Sequence of chain 1.A:
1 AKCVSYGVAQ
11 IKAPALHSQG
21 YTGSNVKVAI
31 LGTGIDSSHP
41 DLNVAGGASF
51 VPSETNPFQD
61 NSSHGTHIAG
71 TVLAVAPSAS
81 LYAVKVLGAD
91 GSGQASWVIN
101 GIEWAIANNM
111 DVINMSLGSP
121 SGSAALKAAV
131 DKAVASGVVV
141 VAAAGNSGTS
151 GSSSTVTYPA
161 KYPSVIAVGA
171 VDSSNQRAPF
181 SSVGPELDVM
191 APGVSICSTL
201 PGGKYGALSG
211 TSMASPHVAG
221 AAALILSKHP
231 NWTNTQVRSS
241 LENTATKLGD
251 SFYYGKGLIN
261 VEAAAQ

The small molecule below binds the protein below.
Small molecule (SMILES): CC(C)C[C@H](NC(=O)[C@H](C)NC(=O)[C@H](CCCN=C(N)N)NC(=O)[C@H](Cc1ccccc1)NC(=O)[C@@H](N)CC(C)C)C(=O)O

Binding-site contacts:
Ligand atom CZ contacts residue LEU126 of chain 1.A at 3.5 Å (hydrophobic).
Ligand atom N contacts residue GLY93 of chain 1.A at 2.9 Å (h-bond).
Ligand atom C contacts residue GLY118 of chain 1.A at 3.7 Å.
Ligand atom CE2 contacts residue TYR158 of chain 1.A at 3.4 Å (hydrophobic).
Ligand atom CA contacts residue ASN146 of chain 1.A at 3.6 Å.
Ligand atom CA contacts residue GLY93 of chain 1.A at 3.6 Å.
Ligand atom CD1 contacts residue LEU117 of chain 1.A at 3.4 Å (hydrophobic).
Ligand atom C contacts residue SER212 of chain 1.A at 2.6 Å.
Ligand atom CD1 contacts residue GLY118 of chain 1.A at 3.6 Å.
Ligand atom CZ contacts residue SER121 of chain 1.A at 3.6 Å.
Ligand atom O contacts residue SER212 of chain 1.A at 2.9 Å (h-bond).
Ligand atom C contacts residue ASN146 of chain 1.A at 3.2 Å.
Ligand atom CA contacts residue SER212 of chain 1.A at 3.0 Å.
Ligand atom O contacts residue GLY93 of chain 1.A at 2.9 Å (h-bond).
Ligand atom O contacts residue GLY210 of chain 1.A at 3.4 Å.
Ligand atom CA contacts residue SER116 of chain 1.A at 3.6 Å.
Ligand atom CD1 contacts residue ALA143 of chain 1.A at 3.6 Å (hydrophobic).
Ligand atom O contacts residue LEU117 of chain 1.A at 3.2 Å.
Ligand atom O contacts residue SER92 of chain 1.A at 3.2 Å.
Ligand atom CE2 contacts residue SER119 of chain 1.A at 3.5 Å.
Ligand atom CA contacts residue GLY91 of chain 1.A at 3.1 Å.
Ligand atom N contacts residue GLY118 of chain 1.A at 2.9 Å (h-bond).
Ligand atom OXT contacts residue SER212 of chain 1.A at 3.0 Å (h-bond).
Ligand atom N contacts residue SER116 of chain 1.A at 3.1 Å (h-bond).
Ligand atom N contacts residue GLY91 of chain 1.A at 2.7 Å (h-bond).
Ligand atom CB contacts residue GLY93 of chain 1.A at 3.7 Å.
Ligand atom O contacts residue SER119 of chain 1.A at 3.3 Å (h-bond).
Ligand atom CD2 contacts residue GLY93 of chain 1.A at 3.6 Å.
Ligand atom N contacts residue SER212 of chain 1.A at 2.8 Å (h-bond).
Ligand atom C contacts residue GLY91 of chain 1.A at 3.4 Å.
Ligand atom CA contacts residue GLY118 of chain 1.A at 3.5 Å.
Ligand atom OXT contacts residue HIS64 of chain 1.A at 3.0 Å (h-bond).
Ligand atom O contacts residue ASN146 of chain 1.A at 2.9 Å (h-bond).
Ligand atom CD2 contacts residue GLN94 of chain 1.A at 3.2 Å.
Ligand atom CB contacts residue SER212 of chain 1.A at 3.2 Å.
Ligand atom O contacts residue GLY91 of chain 1.A at 3.7 Å.
Ligand atom O contacts residue THR211 of chain 1.A at 3.4 Å (h-bond).
Ligand atom O contacts residue GLY118 of chain 1.A at 3.0 Å (h-bond).
Ligand atom CZ contacts residue SER119 of chain 1.A at 3.7 Å.
Ligand atom CD2 contacts residue SER119 of chain 1.A at 3.6 Å.